Sequence of chain 1.C:
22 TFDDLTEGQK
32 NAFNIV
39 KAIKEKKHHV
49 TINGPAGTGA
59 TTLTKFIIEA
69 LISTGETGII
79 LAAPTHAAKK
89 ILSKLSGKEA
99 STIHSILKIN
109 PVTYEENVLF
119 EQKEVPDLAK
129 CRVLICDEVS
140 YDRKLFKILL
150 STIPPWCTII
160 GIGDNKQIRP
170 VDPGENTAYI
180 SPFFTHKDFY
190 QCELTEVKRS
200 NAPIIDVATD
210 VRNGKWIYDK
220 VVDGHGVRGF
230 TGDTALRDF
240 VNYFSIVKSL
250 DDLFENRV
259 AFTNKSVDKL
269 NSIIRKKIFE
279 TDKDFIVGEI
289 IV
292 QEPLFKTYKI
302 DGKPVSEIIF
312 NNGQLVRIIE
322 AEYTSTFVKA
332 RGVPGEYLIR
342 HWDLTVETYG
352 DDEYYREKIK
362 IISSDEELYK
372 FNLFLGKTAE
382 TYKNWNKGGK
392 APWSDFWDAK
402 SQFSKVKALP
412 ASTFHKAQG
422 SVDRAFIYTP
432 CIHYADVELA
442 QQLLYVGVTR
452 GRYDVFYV

The protein below binds the small molecule below.
Small molecule (SMILES): Cc1cn([C@H]2C[C@H](O[P](=O)(O)OC[C@H]3O[C@@H](n4cc(C)c(=O)[nH]c4=O)C[C@@H]3O[P](=O)(O)OC[C@H]3O[C@@H](n4cc(C)c(=O)[nH]c4=O)C[C@@H]3O[P](=O)(O)OC[C@H]3O[C@@H](n4cc(C)c(=O)[nH]c4=O)C[C@@H]3O[P](=O)(O)OC[C@H]3O[C@@H](n4cc(C)c(=O)[nH]c4=O)C[C@@H]3O[P](=O)(O)OC[C@H]3O[C@@H](n4cc(C)c(=O)[nH]c4=O)C[C@@H]3O[P](=O)(O)OC[C@H]3O[C@@H](n4cc(C)c(=O)[nH]c4=O)C[C@@H]3O[P](=O)(O)OC[C@H]3O[C@@H](n4cc(C)c(=O)[nH]c4=O)C[C@@H]3O)[C@@H](CO)O2)c(=O)[nH]c1=O

Binding-site contacts:
Ligand atom C4 contacts residue PRO109 of chain 1.C at 3.4 Å (hydrophobic).
Ligand atom OP1 contacts residue HIS84 of chain 1.C at 2.7 Å (h-bond).
Ligand atom C4' contacts residue HIS102 of chain 1.C at 3.2 Å.
Ligand atom OP2 contacts residue HIS84 of chain 1.C at 2.8 Å (h-bond).
Ligand atom OP1 contacts residue THR261 of chain 1.C at 3.5 Å.
Ligand atom C2 contacts residue VAL170 of chain 1.C at 3.5 Å (hydrophobic).
Ligand atom OP1 contacts residue ASN262 of chain 1.C at 2.9 Å (h-bond).
Ligand atom OP2 contacts residue ASN313 of chain 1.C at 3.3 Å (h-bond).
Ligand atom N3 contacts residue PHE118 of chain 1.C at 3.3 Å.
Ligand atom O2 contacts residue VAL170 of chain 1.C at 3.0 Å.
Ligand atom C4' contacts residue ASN108 of chain 1.C at 3.0 Å.
Ligand atom C5 contacts residue SER307 of chain 1.C at 3.5 Å.
Ligand atom C2' contacts residue PHE118 of chain 1.C at 3.5 Å (hydrophobic).
Ligand atom O4' contacts residue VAL170 of chain 1.C at 3.1 Å.
Ligand atom P contacts residue LYS417 of chain 1.C at 3.5 Å.
Ligand atom OP1 contacts residue THR414 of chain 1.C at 2.5 Å (h-bond).
Ligand atom O5' contacts residue ASN262 of chain 1.C at 3.5 Å (h-bond).
Ligand atom O2 contacts residue TYR435 of chain 1.C at 3.5 Å (h-bond).
Ligand atom C5' contacts residue PHE260 of chain 1.C at 3.3 Å (hydrophobic).
Ligand atom C5 contacts residue PHE118 of chain 1.C at 3.0 Å (hydrophobic).
Ligand atom C4' contacts residue PHE260 of chain 1.C at 3.5 Å (hydrophobic).
Ligand atom C4 contacts residue PHE118 of chain 1.C at 3.2 Å (hydrophobic).
Ligand atom OP1 contacts residue THR100 of chain 1.C at 2.9 Å (h-bond).
Ligand atom C4 contacts residue SER307 of chain 1.C at 3.5 Å.
Ligand atom OP2 contacts residue SER103 of chain 1.C at 3.2 Å (h-bond).
Ligand atom C5' contacts residue ILE107 of chain 1.C at 3.3 Å (hydrophobic).
Ligand atom C1' contacts residue HIS416 of chain 1.C at 3.4 Å.
Ligand atom O4 contacts residue PHE296 of chain 1.C at 3.1 Å.
Ligand atom O3' contacts residue HIS102 of chain 1.C at 3.5 Å.
Ligand atom O3' contacts residue THR83 of chain 1.C at 3.5 Å.
Ligand atom O4 contacts residue SER307 of chain 1.C at 2.9 Å (h-bond).
Ligand atom OP1 contacts residue LYS417 of chain 1.C at 2.6 Å (salt-bridge).
Ligand atom O4' contacts residue HIS102 of chain 1.C at 2.8 Å.
Ligand atom O4' contacts residue ASN108 of chain 1.C at 2.7 Å (h-bond).
Ligand atom OP1 contacts residue SER103 of chain 1.C at 2.9 Å (h-bond).
Ligand atom C5' contacts residue HIS416 of chain 1.C at 3.5 Å.
Ligand atom O3' contacts residue HIS416 of chain 1.C at 3.6 Å.
Ligand atom C4' contacts residue THR83 of chain 1.C at 3.5 Å.
Ligand atom O4' contacts residue PHE260 of chain 1.C at 3.1 Å.
Ligand atom C6 contacts residue PHE118 of chain 1.C at 3.2 Å (hydrophobic).